Binding-site contacts:
Ligand atom C8 contacts residue SER222 of chain 1.P at 3.6 Å.
Ligand atom O6 contacts residue ASP229 of chain 1.P at 4.5 Å.
Ligand atom O6 contacts residue ALA158 of chain 1.P at 2.4 Å (h-bond).
Ligand atom C5 contacts residue ALA158 of chain 1.P at 4.0 Å (hydrophobic).
Ligand atom C6 contacts residue ARG157 of chain 1.P at 3.9 Å.
Ligand atom O6 contacts residue ASN161 of chain 1.P at 4.4 Å.
Ligand atom C6 contacts residue ALA158 of chain 1.P at 3.5 Å (hydrophobic).
Ligand atom O3 contacts residue ASN161 of chain 1.P at 4.5 Å.
Ligand atom O7 contacts residue ASN161 of chain 1.P at 2.9 Å (h-bond).
Ligand atom C7 contacts residue ASN161 of chain 1.P at 3.2 Å.
Ligand atom C7 contacts residue THR225 of chain 1.P at 3.0 Å.
Ligand atom O7 contacts residue GLU226 of chain 1.P at 4.2 Å.
Ligand atom C2 contacts residue THR225 of chain 1.P at 3.9 Å.
Ligand atom N2 contacts residue ASN161 of chain 1.P at 2.9 Å (h-bond).
Ligand atom C4 contacts residue ASN161 of chain 1.P at 4.0 Å.
Ligand atom C7 contacts residue SER222 of chain 1.P at 4.3 Å.
Ligand atom O7 contacts residue THR225 of chain 1.P at 2.0 Å (h-bond).
Ligand atom C1 contacts residue ARG157 of chain 1.P at 4.2 Å.
Ligand atom O5 contacts residue ALA158 of chain 1.P at 3.8 Å.
Ligand atom C1 contacts residue ASN161 of chain 1.P at 1.4 Å.
Ligand atom O5 contacts residue ARG157 of chain 1.P at 3.5 Å (salt-bridge).
Ligand atom C3 contacts residue ASN161 of chain 1.P at 3.6 Å.
Ligand atom C5 contacts residue ASN161 of chain 1.P at 3.5 Å.
Ligand atom O5 contacts residue ASN161 of chain 1.P at 2.2 Å (h-bond).
Ligand atom O6 contacts residue ARG157 of chain 1.P at 2.6 Å.
Ligand atom C1 contacts residue THR225 of chain 1.P at 4.3 Å.
Ligand atom C5 contacts residue ARG157 of chain 1.P at 4.5 Å.
Ligand atom C8 contacts residue THR225 of chain 1.P at 3.5 Å.
Ligand atom C2 contacts residue ASN161 of chain 1.P at 2.2 Å.
Ligand atom O7 contacts residue SER222 of chain 1.P at 4.0 Å.
Ligand atom N2 contacts residue THR225 of chain 1.P at 4.2 Å.

This protein binds this small molecule.
Small molecule (SMILES): CC(=O)N[C@@H]1[C@@H](O)[C@H](O)[C@@H](CO)O[C@H]1O

Sequence of chain 1.P:
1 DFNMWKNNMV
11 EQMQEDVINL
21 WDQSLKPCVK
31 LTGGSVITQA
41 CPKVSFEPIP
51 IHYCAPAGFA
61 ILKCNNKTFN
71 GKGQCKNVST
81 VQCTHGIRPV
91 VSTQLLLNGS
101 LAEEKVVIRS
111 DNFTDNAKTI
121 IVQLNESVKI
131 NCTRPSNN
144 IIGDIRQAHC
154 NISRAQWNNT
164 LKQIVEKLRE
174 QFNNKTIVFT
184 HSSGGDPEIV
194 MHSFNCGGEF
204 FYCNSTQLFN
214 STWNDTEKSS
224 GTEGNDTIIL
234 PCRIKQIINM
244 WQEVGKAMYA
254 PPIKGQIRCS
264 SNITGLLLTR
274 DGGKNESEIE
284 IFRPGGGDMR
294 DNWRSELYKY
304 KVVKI